Binding-site contacts:
Ligand atom CAK contacts residue ALA99 of chain 1.B at 3.5 Å (hydrophobic).
Ligand atom CAL contacts residue ILE88 of chain 1.B at 3.7 Å (hydrophobic).
Ligand atom SAP contacts residue PHE170 of chain 1.B at 3.7 Å.
Ligand atom OAD contacts residue CYS92 of chain 1.B at 3.8 Å.
Ligand atom OAD contacts residue ARG95 of chain 1.B at 3.4 Å.
Ligand atom NAY contacts residue CYS92 of chain 1.B at 3.8 Å.
Ligand atom CAR contacts residue ILE88 of chain 1.B at 3.8 Å (hydrophobic).
Ligand atom CAL contacts residue MET171 of chain 1.B at 3.8 Å (hydrophobic).
Ligand atom SAP contacts residue CYS92 of chain 1.B at 3.2 Å (h-bond).
Ligand atom SAP contacts residue MET171 of chain 1.B at 3.3 Å (h-bond).
Ligand atom CAQ contacts residue ARG95 of chain 1.B at 3.6 Å.
Ligand atom CAB contacts residue ARG95 of chain 1.B at 3.6 Å.
Ligand atom CAV contacts residue CYS92 of chain 1.B at 3.8 Å (hydrophobic).
Ligand atom CAI contacts residue LEU160 of chain 1.B at 3.7 Å (hydrophobic).
Ligand atom OAC contacts residue ILE133 of chain 1.B at 3.3 Å.
Ligand atom CAT contacts residue CYS92 of chain 1.B at 3.1 Å (hydrophobic).
Ligand atom CAK contacts residue ILE133 of chain 1.B at 3.6 Å (hydrophobic).
Ligand atom CAI contacts residue MET171 of chain 1.B at 3.7 Å (hydrophobic).
Ligand atom CAU contacts residue MET171 of chain 1.B at 3.9 Å (hydrophobic).
Ligand atom CAA contacts residue ILE148 of chain 1.B at 3.5 Å (hydrophobic).
Ligand atom CAW contacts residue CYS92 of chain 1.B at 3.2 Å (hydrophobic).
Ligand atom CAX contacts residue CYS92 of chain 1.B at 2.7 Å (hydrophobic).
Ligand atom CAM contacts residue PHE170 of chain 1.B at 3.7 Å (hydrophobic).
Ligand atom CAT contacts residue MET171 of chain 1.B at 3.7 Å (hydrophobic).
Ligand atom CAM contacts residue CYS92 of chain 1.B at 3.0 Å (hydrophobic).
Ligand atom CAS contacts residue ARG95 of chain 1.B at 3.8 Å.
Ligand atom CAA contacts residue MET155 of chain 1.B at 3.6 Å (hydrophobic).
Ligand atom OAC contacts residue LYS174 of chain 1.B at 3.7 Å.
Ligand atom CAB contacts residue LEU140 of chain 1.B at 3.6 Å (hydrophobic).
Ligand atom CAF contacts residue CYS92 of chain 1.B at 2.9 Å (hydrophobic).
Ligand atom CAG contacts residue LEU140 of chain 1.B at 3.7 Å (hydrophobic).
Ligand atom CAG contacts residue LEU137 of chain 1.B at 3.3 Å (hydrophobic).
Ligand atom BRAE contacts residue PHE170 of chain 1.B at 3.6 Å.
Ligand atom CAN contacts residue SER96 of chain 1.B at 3.3 Å.
Ligand atom NAY contacts residue SER96 of chain 1.B at 3.5 Å (h-bond).
Ligand atom CAJ contacts residue ARG95 of chain 1.B at 3.7 Å.
Ligand atom CAJ contacts residue LEU137 of chain 1.B at 3.4 Å (hydrophobic).
Ligand atom SAP contacts residue LYS174 of chain 1.B at 3.7 Å.
Ligand atom CAI contacts residue ILE88 of chain 1.B at 3.3 Å (hydrophobic).
Ligand atom CAL contacts residue LEU160 of chain 1.B at 3.5 Å (hydrophobic).

Sequence of chain 1.B:
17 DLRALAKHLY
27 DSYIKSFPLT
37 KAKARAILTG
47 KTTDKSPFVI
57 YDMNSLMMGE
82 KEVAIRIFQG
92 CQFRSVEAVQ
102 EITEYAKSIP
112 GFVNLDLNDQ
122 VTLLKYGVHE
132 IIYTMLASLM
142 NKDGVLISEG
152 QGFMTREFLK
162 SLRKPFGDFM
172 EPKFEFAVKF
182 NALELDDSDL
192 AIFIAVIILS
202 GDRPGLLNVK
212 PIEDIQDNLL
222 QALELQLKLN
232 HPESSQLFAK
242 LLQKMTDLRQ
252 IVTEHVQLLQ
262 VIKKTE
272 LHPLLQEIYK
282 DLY

A small-molecule ligand and the protein it binds are described below.
Small molecule (SMILES): COc1ccc(Br)cc1/C=C1\SC(=O)N(Cc2ccc(C)cc2)C1=O